Binding-site contacts:
Ligand atom OXT contacts residue CYS27 of chain 1.D at 4.5 Å.
Ligand atom C contacts residue ASP1 of chain 1.D at 4.1 Å.
Ligand atom OXT contacts residue ASP1 of chain 2.B at 4.3 Å.
Ligand atom CA contacts residue ASP1 of chain 2.B at 4.1 Å.
Ligand atom O contacts residue GLY25 of chain 2.B at 4.2 Å.
Ligand atom N contacts residue THR26 of chain 1.D at 4.3 Å.
Ligand atom OXT contacts residue SO41 of chain 1.I at 2.2 Å (h-bond).
Ligand atom N contacts residue ASP1 of chain 2.B at 2.8 Å (salt-bridge).
Ligand atom O contacts residue ARG29 of chain 1.D at 4.0 Å.
Ligand atom C contacts residue THR26 of chain 1.D at 3.7 Å.
Ligand atom O contacts residue GLY30 of chain 1.D at 3.8 Å.
Ligand atom C contacts residue ASP1 of chain 2.B at 4.5 Å.
Ligand atom C contacts residue SO41 of chain 1.I at 2.8 Å.
Ligand atom OXT contacts residue THR26 of chain 1.D at 2.9 Å (h-bond).
Ligand atom O contacts residue THR26 of chain 1.D at 4.2 Å.
Ligand atom CA contacts residue THR26 of chain 2.B at 3.0 Å.
Ligand atom N contacts residue GLY25 of chain 2.B at 3.6 Å.
Ligand atom N contacts residue SO41 of chain 1.I at 2.9 Å (h-bond).
Ligand atom OXT contacts residue ASP1 of chain 1.D at 3.5 Å.
Ligand atom O contacts residue THR26 of chain 2.B at 2.8 Å (h-bond).
Ligand atom CA contacts residue SO41 of chain 1.I at 2.7 Å.
Ligand atom CA contacts residue GLY25 of chain 2.B at 3.0 Å.
Ligand atom N contacts residue THR26 of chain 2.B at 3.0 Å (h-bond).
Ligand atom C contacts residue GLY25 of chain 2.B at 4.1 Å.
Ligand atom C contacts residue THR26 of chain 2.B at 3.5 Å.
Ligand atom OXT contacts residue THR26 of chain 2.B at 4.2 Å.
Ligand atom CA contacts residue ASP1 of chain 1.D at 4.5 Å.
Ligand atom O contacts residue SO41 of chain 1.I at 4.0 Å.

This small molecule binds to this protein.
Small molecule (SMILES): NCC(=O)O

Sequence of chain 1.D:
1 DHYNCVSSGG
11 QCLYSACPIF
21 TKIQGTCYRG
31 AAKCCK

Sequence of chain 2.B:
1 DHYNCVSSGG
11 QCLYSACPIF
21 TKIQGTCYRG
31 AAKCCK